Binding-site contacts:
Ligand atom C6 contacts residue GLY380 of chain 1.B at 3.7 Å.
Ligand atom C1 contacts residue TYR325 of chain 1.B at 4.1 Å (hydrophobic).
Ligand atom O4 contacts residue LEU379 of chain 1.B at 4.1 Å.
Ligand atom O2 contacts residue SER329 of chain 1.B at 4.0 Å.
Ligand atom O2 contacts residue TYR325 of chain 1.B at 3.4 Å.
Ligand atom O3 contacts residue LEU379 of chain 1.B at 3.4 Å.
Ligand atom C2 contacts residue LEU379 of chain 1.B at 3.8 Å (hydrophobic).
Ligand atom C3 contacts residue TYR325 of chain 1.B at 3.8 Å (hydrophobic).
Ligand atom C6 contacts residue SER433 of chain 1.B at 4.1 Å.
Ligand atom O6 contacts residue GLY380 of chain 1.B at 3.6 Å.
Ligand atom C2 contacts residue TYR325 of chain 1.B at 3.9 Å (hydrophobic).
Ligand atom C4 contacts residue LEU379 of chain 1.B at 3.7 Å (hydrophobic).
Ligand atom C5 contacts residue GLY380 of chain 1.B at 4.0 Å.
Ligand atom O5 contacts residue LEU379 of chain 1.B at 3.9 Å.
Ligand atom O1 contacts residue PHE436 of chain 1.B at 3.6 Å.
Ligand atom O4 contacts residue ASN437 of chain 1.B at 3.9 Å.
Ligand atom C5 contacts residue PHE436 of chain 1.B at 3.6 Å (hydrophobic).
Ligand atom C3 contacts residue SER329 of chain 1.B at 4.1 Å.
Ligand atom O5 contacts residue TYR383 of chain 1.B at 3.2 Å.
Ligand atom O5 contacts residue GLY380 of chain 1.B at 3.3 Å.
Ligand atom O6 contacts residue TYR383 of chain 1.B at 3.4 Å.
Ligand atom C3 contacts residue PHE436 of chain 1.B at 4.1 Å (hydrophobic).
Ligand atom O3 contacts residue TYR325 of chain 1.B at 2.9 Å (h-bond).
Ligand atom O6 contacts residue PHE436 of chain 1.B at 4.2 Å.
Ligand atom O3 contacts residue SER329 of chain 1.B at 3.1 Å (h-bond).
Ligand atom C4 contacts residue ASN376 of chain 1.B at 3.6 Å.
Ligand atom C4 contacts residue PHE436 of chain 1.B at 4.1 Å (hydrophobic).
Ligand atom C6 contacts residue PHE436 of chain 1.B at 3.8 Å (hydrophobic).
Ligand atom O6 contacts residue THR291 of chain 1.B at 4.1 Å.
Ligand atom O4 contacts residue ASN376 of chain 1.B at 2.9 Å (h-bond).
Ligand atom O6 contacts residue ASN437 of chain 1.B at 3.3 Å (h-bond).
Ligand atom C4 contacts residue TYR325 of chain 1.B at 4.0 Å (hydrophobic).
Ligand atom C6 contacts residue TYR383 of chain 1.B at 3.6 Å (hydrophobic).
Ligand atom C1 contacts residue TYR383 of chain 1.B at 3.9 Å (hydrophobic).
Ligand atom C5 contacts residue TYR383 of chain 1.B at 4.0 Å (hydrophobic).
Ligand atom O4 contacts residue PHE436 of chain 1.B at 3.4 Å.
Ligand atom O6 contacts residue SER433 of chain 1.B at 3.0 Å (h-bond).
Ligand atom C6 contacts residue ASN376 of chain 1.B at 3.5 Å.
Ligand atom O4 contacts residue ASN440 of chain 1.B at 3.0 Å (h-bond).
Ligand atom C6 contacts residue ASN437 of chain 1.B at 3.4 Å.

Sequence of chain 1.C:
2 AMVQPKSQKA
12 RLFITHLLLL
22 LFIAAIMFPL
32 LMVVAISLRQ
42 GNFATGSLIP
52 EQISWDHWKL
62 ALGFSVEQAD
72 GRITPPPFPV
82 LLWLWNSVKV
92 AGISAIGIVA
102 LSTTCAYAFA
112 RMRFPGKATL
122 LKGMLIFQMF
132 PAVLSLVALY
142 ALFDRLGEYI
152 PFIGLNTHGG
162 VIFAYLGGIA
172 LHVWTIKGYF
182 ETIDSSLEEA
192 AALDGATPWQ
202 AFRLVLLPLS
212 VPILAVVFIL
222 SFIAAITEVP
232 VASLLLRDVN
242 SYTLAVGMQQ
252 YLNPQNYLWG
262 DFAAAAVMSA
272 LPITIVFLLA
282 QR

Sequence of chain 1.B:
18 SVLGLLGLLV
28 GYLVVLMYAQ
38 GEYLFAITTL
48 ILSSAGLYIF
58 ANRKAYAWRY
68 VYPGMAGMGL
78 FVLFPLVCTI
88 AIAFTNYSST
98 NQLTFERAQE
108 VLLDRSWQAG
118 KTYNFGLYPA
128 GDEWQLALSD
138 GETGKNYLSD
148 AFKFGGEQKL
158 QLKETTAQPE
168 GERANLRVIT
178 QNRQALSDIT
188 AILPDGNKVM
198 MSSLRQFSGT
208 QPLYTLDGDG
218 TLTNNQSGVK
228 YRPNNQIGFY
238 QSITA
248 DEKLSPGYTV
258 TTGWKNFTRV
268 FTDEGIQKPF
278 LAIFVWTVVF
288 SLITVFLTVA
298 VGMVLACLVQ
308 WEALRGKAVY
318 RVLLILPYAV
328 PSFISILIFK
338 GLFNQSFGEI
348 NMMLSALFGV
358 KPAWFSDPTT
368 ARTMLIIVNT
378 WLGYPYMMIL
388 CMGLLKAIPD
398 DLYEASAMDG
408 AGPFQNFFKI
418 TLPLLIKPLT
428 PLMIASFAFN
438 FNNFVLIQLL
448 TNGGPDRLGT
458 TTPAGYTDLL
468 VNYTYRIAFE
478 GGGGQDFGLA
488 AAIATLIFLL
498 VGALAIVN

A protein and the small-molecule ligand that binds it are described below.
Small molecule (SMILES): OC[C@H]1O[C@H](O[C@H]2[C@H](O)[C@@H](O)[C@@H](O)O[C@@H]2CO)[C@H](O)[C@@H](O)[C@@H]1O